Sequence of chain 1.A:
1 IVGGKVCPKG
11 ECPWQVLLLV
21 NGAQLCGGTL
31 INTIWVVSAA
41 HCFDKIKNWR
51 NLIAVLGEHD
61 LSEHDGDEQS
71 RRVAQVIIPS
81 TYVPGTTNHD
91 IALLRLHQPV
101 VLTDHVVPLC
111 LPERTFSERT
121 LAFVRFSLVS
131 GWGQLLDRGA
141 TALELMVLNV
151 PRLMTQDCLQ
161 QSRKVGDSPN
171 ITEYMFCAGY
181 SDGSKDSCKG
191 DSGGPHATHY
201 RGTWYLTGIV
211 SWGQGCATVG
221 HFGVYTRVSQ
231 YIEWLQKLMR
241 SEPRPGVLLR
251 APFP

This protein binds this small molecule.
Small molecule (SMILES): [H]/N=C(/N)c1ccc(N[C@@H](c2nc(-c3ccccc3)c[nH]2)c2cc(OCC)cc(OC(C)C)c2F)cc1

Binding-site contacts:
Ligand atom N1 contacts residue LYS189 of chain 1.A at 3.6 Å.
Ligand atom C16 contacts residue ASP186 of chain 1.A at 3.6 Å.
Ligand atom C33 contacts residue CYS26 of chain 1.A at 3.2 Å (hydrophobic).
Ligand atom N1 contacts residue SER192 of chain 1.A at 3.5 Å (h-bond).
Ligand atom N30 contacts residue SER192 of chain 1.A at 3.5 Å (h-bond).
Ligand atom C10 contacts residue LYS189 of chain 1.A at 3.5 Å.
Ligand atom C12 contacts residue GLY215 of chain 1.A at 3.3 Å.
Ligand atom C23 contacts residue THR86 of chain 1.A at 3.4 Å.
Ligand atom C23 contacts residue HIS41 of chain 1.A at 3.6 Å.
Ligand atom C8 contacts residue TRP212 of chain 1.A at 3.4 Å (hydrophobic).
Ligand atom C31 contacts residue HIS41 of chain 1.A at 3.6 Å.
Ligand atom N18 contacts residue GLY215 of chain 1.A at 2.9 Å (h-bond).
Ligand atom N30 contacts residue LYS189 of chain 1.A at 3.6 Å.
Ligand atom C25 contacts residue GLY213 of chain 1.A at 3.5 Å.
Ligand atom C33 contacts residue LEU25 of chain 1.A at 3.3 Å (hydrophobic).
Ligand atom O21 contacts residue THR87 of chain 1.A at 3.6 Å.
Ligand atom C15 contacts residue SER211 of chain 1.A at 3.4 Å.
Ligand atom C15 contacts residue TRP212 of chain 1.A at 3.6 Å (hydrophobic).
Ligand atom N18 contacts residue ASP186 of chain 1.A at 2.7 Å (salt-bridge).
Ligand atom N19 contacts residue ASP186 of chain 1.A at 3.1 Å (salt-bridge).
Ligand atom C11 contacts residue GLY213 of chain 1.A at 3.6 Å.
Ligand atom N30 contacts residue HIS41 of chain 1.A at 3.3 Å (h-bond).
Ligand atom C12 contacts residue TRP212 of chain 1.A at 3.6 Å (hydrophobic).
Ligand atom C13 contacts residue TRP212 of chain 1.A at 3.5 Å (hydrophobic).
Ligand atom N18 contacts residue SER187 of chain 1.A at 3.4 Å (h-bond).
Ligand atom C23 contacts residue THR87 of chain 1.A at 3.5 Å.
Ligand atom C34 contacts residue LEU25 of chain 1.A at 3.6 Å (hydrophobic).
Ligand atom O21 contacts residue TRP212 of chain 1.A at 3.5 Å.
Ligand atom C7 contacts residue TRP212 of chain 1.A at 3.6 Å (hydrophobic).
Ligand atom O17 contacts residue GLY213 of chain 1.A at 3.6 Å (h-bond).
Ligand atom N19 contacts residue GLY223 of chain 1.A at 3.5 Å.
Ligand atom C16 contacts residue SER187 of chain 1.A at 3.1 Å.
Ligand atom C12 contacts residue GLY213 of chain 1.A at 3.3 Å.
Ligand atom N19 contacts residue TRP212 of chain 1.A at 3.6 Å.
Ligand atom C22 contacts residue HIS41 of chain 1.A at 3.2 Å.
Ligand atom N1 contacts residue SER211 of chain 1.A at 3.5 Å (h-bond).
Ligand atom N19 contacts residue SER187 of chain 1.A at 3.0 Å (h-bond).
Ligand atom C23 contacts residue ASP90 of chain 1.A at 3.4 Å.
Ligand atom C34 contacts residue CYS26 of chain 1.A at 3.6 Å (hydrophobic).
Ligand atom C13 contacts residue GLY213 of chain 1.A at 3.6 Å.